The protein below binds the small molecule below.
Small molecule (SMILES): CC(=O)N[C@H]1[C@H](O[C@H]2[C@H](O)[C@@H](NC(C)=O)CO[C@@H]2CO)O[C@H](CO)[C@@H](O[C@@H]2O[C@H](CO)[C@@H](O)[C@H](O)[C@@H]2O)[C@@H]1O

Sequence of chain 1.D:
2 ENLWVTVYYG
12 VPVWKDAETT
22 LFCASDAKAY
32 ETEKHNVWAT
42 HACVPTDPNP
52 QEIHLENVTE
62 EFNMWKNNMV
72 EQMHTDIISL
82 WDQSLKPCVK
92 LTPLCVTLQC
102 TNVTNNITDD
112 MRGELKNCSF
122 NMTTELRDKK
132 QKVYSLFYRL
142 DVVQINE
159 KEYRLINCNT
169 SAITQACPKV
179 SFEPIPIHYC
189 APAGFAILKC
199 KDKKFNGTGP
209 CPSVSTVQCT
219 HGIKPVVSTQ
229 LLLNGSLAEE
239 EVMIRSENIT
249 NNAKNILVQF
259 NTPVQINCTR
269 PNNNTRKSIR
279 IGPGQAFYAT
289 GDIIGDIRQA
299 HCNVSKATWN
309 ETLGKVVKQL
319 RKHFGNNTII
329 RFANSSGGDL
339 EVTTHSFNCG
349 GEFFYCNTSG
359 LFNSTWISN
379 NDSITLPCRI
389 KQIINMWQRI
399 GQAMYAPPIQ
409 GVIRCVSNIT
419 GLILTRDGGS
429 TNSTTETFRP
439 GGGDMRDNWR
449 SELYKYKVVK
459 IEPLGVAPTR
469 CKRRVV

Binding-site contacts:
Ligand atom C3 contacts residue ASN355 of chain 1.D at 3.8 Å.
Ligand atom C7 contacts residue ASN355 of chain 1.D at 3.6 Å.
Ligand atom C8 contacts residue NAG1 of chain 1.UB at 2.5 Å.
Ligand atom C4 contacts residue ASN355 of chain 1.D at 4.2 Å.
Ligand atom O7 contacts residue PRO385 of chain 1.D at 3.9 Å.
Ligand atom O5 contacts residue NAG2 of chain 1.XA at 3.8 Å.
Ligand atom N2 contacts residue ASN355 of chain 1.D at 3.0 Å (h-bond).
Ligand atom C4 contacts residue NAG1 of chain 1.XA at 4.2 Å.
Ligand atom C6 contacts residue SER357 of chain 1.D at 3.5 Å.
Ligand atom C5 contacts residue NAG1 of chain 1.XA at 3.8 Å.
Ligand atom C5 contacts residue SER357 of chain 1.D at 3.4 Å.
Ligand atom O4 contacts residue NAG1 of chain 1.XA at 3.9 Å.
Ligand atom O6 contacts residue NAG2 of chain 1.XA at 3.1 Å.
Ligand atom O5 contacts residue SER357 of chain 1.D at 2.7 Å (h-bond).
Ligand atom O6 contacts residue BMA3 of chain 1.XA at 3.5 Å (h-bond).
Ligand atom C8 contacts residue ARG387 of chain 1.D at 4.2 Å.
Ligand atom C5 contacts residue ASN332 of chain 1.D at 4.5 Å.
Ligand atom O3 contacts residue NAG2 of chain 1.XA at 4.4 Å.
Ligand atom O6 contacts residue ASN332 of chain 1.D at 4.4 Å.
Ligand atom C5 contacts residue ASN355 of chain 1.D at 3.6 Å.
Ligand atom C2 contacts residue ASN355 of chain 1.D at 2.5 Å.
Ligand atom O5 contacts residue NAG1 of chain 1.XA at 4.3 Å.
Ligand atom C6 contacts residue NAG2 of chain 1.XA at 4.2 Å.
Ligand atom C7 contacts residue NAG1 of chain 1.UB at 3.7 Å.
Ligand atom O5 contacts residue ASN355 of chain 1.D at 2.3 Å (h-bond).
Ligand atom C1 contacts residue ASN355 of chain 1.D at 1.4 Å.
Ligand atom N2 contacts residue NAG1 of chain 1.XA at 3.5 Å (h-bond).
Ligand atom O4 contacts residue NAG2 of chain 1.XA at 4.5 Å.
Ligand atom O3 contacts residue NAG1 of chain 1.XA at 4.0 Å.
Ligand atom O7 contacts residue NAG1 of chain 1.UB at 4.1 Å.
Ligand atom C1 contacts residue SER357 of chain 1.D at 3.5 Å.
Ligand atom C6 contacts residue NAG1 of chain 1.XA at 4.4 Å.
Ligand atom C3 contacts residue NAG1 of chain 1.XA at 3.2 Å.
Ligand atom C7 contacts residue PRO385 of chain 1.D at 4.4 Å (hydrophobic).
Ligand atom C2 contacts residue NAG1 of chain 1.XA at 3.6 Å.
Ligand atom C1 contacts residue NAG1 of chain 1.XA at 3.5 Å.
Ligand atom O7 contacts residue ASN355 of chain 1.D at 3.8 Å.
Ligand atom O6 contacts residue GLY358 of chain 1.D at 4.1 Å.
Ligand atom O6 contacts residue SER357 of chain 1.D at 2.5 Å (h-bond).